Sequence of chain 1.D:
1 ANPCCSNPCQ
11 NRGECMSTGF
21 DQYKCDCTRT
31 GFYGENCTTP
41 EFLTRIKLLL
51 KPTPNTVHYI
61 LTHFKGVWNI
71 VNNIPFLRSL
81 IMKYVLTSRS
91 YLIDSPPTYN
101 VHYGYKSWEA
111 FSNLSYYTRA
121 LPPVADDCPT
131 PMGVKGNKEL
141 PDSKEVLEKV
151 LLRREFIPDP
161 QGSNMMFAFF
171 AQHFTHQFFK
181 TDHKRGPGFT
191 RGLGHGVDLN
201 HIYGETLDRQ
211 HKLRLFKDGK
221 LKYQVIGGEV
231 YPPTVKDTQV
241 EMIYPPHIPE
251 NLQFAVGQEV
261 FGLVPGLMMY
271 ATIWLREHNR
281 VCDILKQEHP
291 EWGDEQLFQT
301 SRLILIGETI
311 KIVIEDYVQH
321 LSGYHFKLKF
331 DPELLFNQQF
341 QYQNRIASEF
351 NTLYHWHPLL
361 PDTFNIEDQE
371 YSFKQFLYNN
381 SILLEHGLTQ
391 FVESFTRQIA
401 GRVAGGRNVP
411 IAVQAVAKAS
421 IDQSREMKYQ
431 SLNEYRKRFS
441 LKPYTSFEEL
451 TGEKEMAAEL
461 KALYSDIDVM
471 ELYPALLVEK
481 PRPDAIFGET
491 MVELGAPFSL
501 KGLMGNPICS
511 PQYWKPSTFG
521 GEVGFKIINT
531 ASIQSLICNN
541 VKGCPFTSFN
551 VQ

Binding-site contacts:
Ligand atom CBR contacts residue TYR324 of chain 1.D at 3.3 Å (hydrophobic).
Ligand atom CAR contacts residue ALA496 of chain 1.D at 3.5 Å (hydrophobic).
Ligand atom OAO contacts residue VAL318 of chain 1.D at 3.3 Å.
Ligand atom CAK contacts residue VAL492 of chain 1.D at 3.6 Å (hydrophobic).
Ligand atom OBQ contacts residue LEU321 of chain 1.D at 3.6 Å (h-bond).
Ligand atom CAL contacts residue VAL492 of chain 1.D at 3.6 Å (hydrophobic).
Ligand atom CBP contacts residue VAL318 of chain 1.D at 3.6 Å (hydrophobic).
Ligand atom CAC contacts residue ALA496 of chain 1.D at 3.7 Å (hydrophobic).
Ligand atom CBI contacts residue VAL57 of chain 1.D at 3.4 Å (hydrophobic).
Ligand atom CAL contacts residue SER322 of chain 1.D at 3.7 Å.
Ligand atom CBR contacts residue SER322 of chain 1.D at 3.4 Å.
Ligand atom OBQ contacts residue SER322 of chain 1.D at 3.5 Å.
Ligand atom CAT contacts residue TRP356 of chain 1.D at 3.7 Å (hydrophobic).
Ligand atom SBB contacts residue SER88 of chain 1.D at 3.7 Å.
Ligand atom CBC contacts residue TYR84 of chain 1.D at 3.6 Å (hydrophobic).
Ligand atom CAZ contacts residue VAL57 of chain 1.D at 3.5 Å (hydrophobic).
Ligand atom CLAV contacts residue TRP356 of chain 1.D at 3.5 Å.
Ligand atom CAE contacts residue VAL318 of chain 1.D at 3.5 Å (hydrophobic).
Ligand atom NAD contacts residue TYR324 of chain 1.D at 2.9 Å (h-bond).
Ligand atom CAW contacts residue TYR324 of chain 1.D at 3.6 Å (hydrophobic).
Ligand atom CAY contacts residue TYR324 of chain 1.D at 3.5 Å (hydrophobic).
Ligand atom OBE contacts residue ARG89 of chain 1.D at 3.2 Å (salt-bridge).
Ligand atom OAN contacts residue ALA496 of chain 1.D at 3.4 Å.
Ligand atom OAO contacts residue SER499 of chain 1.D at 3.0 Å (h-bond).
Ligand atom CBP contacts residue LEU500 of chain 1.D at 3.7 Å (hydrophobic).
Ligand atom CAM contacts residue VAL492 of chain 1.D at 3.6 Å (hydrophobic).
Ligand atom OBQ contacts residue VAL492 of chain 1.D at 3.4 Å.
Ligand atom CAQ contacts residue ALA496 of chain 1.D at 3.2 Å (hydrophobic).
Ligand atom CAR contacts residue GLY495 of chain 1.D at 3.3 Å.
Ligand atom CAT contacts residue TYR354 of chain 1.D at 3.6 Å (hydrophobic).
Ligand atom CAR contacts residue MET491 of chain 1.D at 3.5 Å (hydrophobic).
Ligand atom OBD contacts residue TYR84 of chain 1.D at 3.0 Å.
Ligand atom CAS contacts residue TRP356 of chain 1.D at 3.7 Å (hydrophobic).
Ligand atom CBP contacts residue ALA496 of chain 1.D at 3.7 Å (hydrophobic).
Ligand atom OBE contacts residue SER88 of chain 1.D at 3.5 Å (h-bond).
Ligand atom CAU contacts residue SER499 of chain 1.D at 3.7 Å.
Ligand atom OBD contacts residue SER88 of chain 1.D at 2.7 Å (h-bond).
Ligand atom CAQ contacts residue GLY495 of chain 1.D at 3.4 Å.
Ligand atom CBR contacts residue HIS58 of chain 1.D at 3.7 Å.
Ligand atom CAE contacts residue ALA496 of chain 1.D at 3.6 Å (hydrophobic).

A protein and the small-molecule ligand that binds it are described below.
Small molecule (SMILES): COc1ccc2c(c1)c(CC(=O)NCCCCNS(=O)(=O)c1cccc3c(N(C)C)cccc13)c(C)n2C(=O)c1ccc(Cl)cc1